A protein and the small-molecule ligand that binds it are described below.
Small molecule (SMILES): O=c1ccn([C@H]2C[C@H](OP(=O)(O)O)[C@@H](CO)O2)c(=O)[nH]1

Binding-site contacts:
Ligand atom N1 contacts residue PHE118 of chain 1.A at 3.9 Å.
Ligand atom O2 contacts residue THR45 of chain 1.A at 3.0 Å (h-bond).
Ligand atom O4 contacts residue PHE118 of chain 1.A at 3.4 Å.
Ligand atom C2 contacts residue PHE118 of chain 1.A at 3.4 Å (hydrophobic).
Ligand atom O2 contacts residue ASN44 of chain 1.A at 3.3 Å.
Ligand atom O2P contacts residue LYS41 of chain 1.A at 3.2 Å (salt-bridge).
Ligand atom O1P contacts residue HIS13 of chain 1.A at 2.9 Å (h-bond).
Ligand atom O2 contacts residue PHE43 of chain 1.A at 4.1 Å.
Ligand atom N3 contacts residue THR45 of chain 1.A at 2.6 Å (h-bond).
Ligand atom O3P contacts residue HIS117 of chain 1.A at 4.0 Å.
Ligand atom O2 contacts residue HIS13 of chain 1.A at 3.4 Å.
Ligand atom C3' contacts residue PHE118 of chain 1.A at 4.0 Å (hydrophobic).
Ligand atom O2P contacts residue ARG8 of chain 1.A at 2.9 Å (salt-bridge).
Ligand atom C2 contacts residue ASN44 of chain 1.A at 3.9 Å.
Ligand atom O5' contacts residue PHE118 of chain 1.A at 3.7 Å.
Ligand atom O3' contacts residue LYS41 of chain 1.A at 3.8 Å.
Ligand atom P contacts residue LYS41 of chain 1.A at 3.4 Å.
Ligand atom O4 contacts residue PHE43 of chain 1.A at 3.4 Å.
Ligand atom C4 contacts residue THR45 of chain 1.A at 3.4 Å.
Ligand atom P contacts residue ARG8 of chain 1.A at 4.0 Å.
Ligand atom O5' contacts residue ASP119 of chain 1.A at 3.3 Å (salt-bridge).
Ligand atom P contacts residue GLN12 of chain 1.A at 3.8 Å.
Ligand atom C2 contacts residue THR45 of chain 1.A at 3.6 Å.
Ligand atom O2P contacts residue GLN12 of chain 1.A at 3.6 Å (h-bond).
Ligand atom C2' contacts residue PHE118 of chain 1.A at 3.6 Å (hydrophobic).
Ligand atom C5 contacts residue PHE43 of chain 1.A at 4.0 Å (hydrophobic).
Ligand atom C5 contacts residue PHE118 of chain 1.A at 4.0 Å (hydrophobic).
Ligand atom C1' contacts residue PHE43 of chain 1.A at 4.0 Å (hydrophobic).
Ligand atom C4 contacts residue ARG102 of chain 1.A at 4.0 Å.
Ligand atom O4 contacts residue ARG102 of chain 1.A at 2.9 Å (salt-bridge).
Ligand atom N3 contacts residue PHE118 of chain 1.A at 3.0 Å.
Ligand atom O2 contacts residue PHE118 of chain 1.A at 3.7 Å.
Ligand atom C4 contacts residue PHE43 of chain 1.A at 3.5 Å (hydrophobic).
Ligand atom O1P contacts residue LYS41 of chain 1.A at 3.0 Å (salt-bridge).
Ligand atom O1P contacts residue GLN12 of chain 1.A at 3.2 Å (h-bond).
Ligand atom O4 contacts residue GLY120 of chain 1.A at 3.4 Å (h-bond).
Ligand atom C4 contacts residue PHE118 of chain 1.A at 3.2 Å (hydrophobic).
Ligand atom O4 contacts residue THR45 of chain 1.A at 3.2 Å (h-bond).
Ligand atom C2 contacts residue PHE43 of chain 1.A at 4.0 Å (hydrophobic).
Ligand atom N3 contacts residue PHE43 of chain 1.A at 3.6 Å.

Sequence of chain 1.A:
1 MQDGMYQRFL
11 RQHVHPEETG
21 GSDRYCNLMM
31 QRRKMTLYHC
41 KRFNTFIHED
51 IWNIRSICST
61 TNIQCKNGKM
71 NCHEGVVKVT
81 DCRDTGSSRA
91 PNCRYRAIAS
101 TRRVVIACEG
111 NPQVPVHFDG